The small molecule below binds the protein below.
Small molecule (SMILES): CC1(C)C=C(CSS(C)(=O)=O)C(C)(C)N1[O]

Binding-site contacts:
Ligand atom C3 contacts residue CYS55 of chain 1.B at 3.6 Å (hydrophobic).
Ligand atom S1 contacts residue ASP59 of chain 1.B at 4.2 Å.
Ligand atom C7 contacts residue ASP59 of chain 1.B at 4.5 Å.
Ligand atom C8 contacts residue LYS12 of chain 1.B at 3.6 Å.
Ligand atom C4 contacts residue CYS55 of chain 1.B at 3.0 Å (hydrophobic).
Ligand atom S1 contacts residue PRO56 of chain 1.B at 4.3 Å.
Ligand atom C6 contacts residue ILE9 of chain 1.B at 3.9 Å (hydrophobic).
Ligand atom C3 contacts residue ASP59 of chain 1.B at 4.3 Å.
Ligand atom C6 contacts residue ASP59 of chain 1.B at 4.0 Å.
Ligand atom C4 contacts residue ASP59 of chain 1.B at 3.3 Å.
Ligand atom S1 contacts residue CYS55 of chain 1.B at 2.1 Å (h-bond).
Ligand atom C8 contacts residue LYS13 of chain 1.B at 4.4 Å.
Ligand atom C8 contacts residue ILE9 of chain 1.B at 4.2 Å (hydrophobic).
Ligand atom C2 contacts residue CYS55 of chain 1.B at 3.8 Å (hydrophobic).
Ligand atom C5 contacts residue ASP59 of chain 1.B at 4.5 Å.
Ligand atom O1 contacts residue LYS12 of chain 1.B at 4.0 Å.
Ligand atom S1 contacts residue LYS13 of chain 1.B at 4.3 Å.
Ligand atom C2 contacts residue LYS13 of chain 1.B at 4.5 Å.
Ligand atom S1 contacts residue ASN54 of chain 1.B at 3.4 Å (h-bond).

Sequence of chain 1.B:
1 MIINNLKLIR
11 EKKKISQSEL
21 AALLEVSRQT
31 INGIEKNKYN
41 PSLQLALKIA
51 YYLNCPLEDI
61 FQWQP